This small molecule binds to this protein.
Small molecule (SMILES): O=C(O)c1cccc(COc2ccccc2)c1

Sequence of chain 1.B:
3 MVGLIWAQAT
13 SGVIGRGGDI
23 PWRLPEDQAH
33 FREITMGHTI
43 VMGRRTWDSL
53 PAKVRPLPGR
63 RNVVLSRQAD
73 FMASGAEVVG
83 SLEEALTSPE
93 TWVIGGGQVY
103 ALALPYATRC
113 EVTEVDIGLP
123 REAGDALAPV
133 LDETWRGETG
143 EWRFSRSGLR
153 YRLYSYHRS

Binding-site contacts:
Ligand atom OAI contacts residue ARG34 of chain 1.B at 3.6 Å.
Ligand atom CAC contacts residue LEU59 of chain 1.B at 4.1 Å (hydrophobic).
Ligand atom CAN contacts residue NAP1 of chain 1.F at 4.0 Å.
Ligand atom CAO contacts residue ILE22 of chain 1.B at 4.1 Å (hydrophobic).
Ligand atom OAI contacts residue ARG62 of chain 1.B at 3.0 Å (salt-bridge).
Ligand atom CAL contacts residue LEU52 of chain 1.B at 3.7 Å (hydrophobic).
Ligand atom OAK contacts residue PHE33 of chain 1.B at 4.1 Å.
Ligand atom CAQ contacts residue LEU52 of chain 1.B at 3.5 Å (hydrophobic).
Ligand atom CAP contacts residue LEU52 of chain 1.B at 4.0 Å (hydrophobic).
Ligand atom OAH contacts residue ARG62 of chain 1.B at 2.8 Å (salt-bridge).
Ligand atom CAG contacts residue LEU59 of chain 1.B at 4.4 Å (hydrophobic).
Ligand atom CAA contacts residue ARG34 of chain 1.B at 4.0 Å.
Ligand atom CAC contacts residue PHE33 of chain 1.B at 4.2 Å (hydrophobic).
Ligand atom CAO contacts residue ILE96 of chain 1.B at 4.4 Å (hydrophobic).
Ligand atom CAD contacts residue LEU59 of chain 1.B at 4.4 Å (hydrophobic).
Ligand atom CAN contacts residue ILE96 of chain 1.B at 3.9 Å (hydrophobic).
Ligand atom CAM contacts residue LEU52 of chain 1.B at 4.4 Å (hydrophobic).
Ligand atom CAE contacts residue VAL56 of chain 1.B at 3.8 Å (hydrophobic).
Ligand atom OAK contacts residue LEU52 of chain 1.B at 4.0 Å.
Ligand atom CAA contacts residue ARG62 of chain 1.B at 3.4 Å.
Ligand atom CAL contacts residue PHE33 of chain 1.B at 4.5 Å (hydrophobic).
Ligand atom CAO contacts residue THR48 of chain 1.B at 4.1 Å.
Ligand atom CAG contacts residue VAL56 of chain 1.B at 3.9 Å (hydrophobic).
Ligand atom OAH contacts residue ARG34 of chain 1.B at 3.6 Å.
Ligand atom CAF contacts residue VAL56 of chain 1.B at 3.3 Å (hydrophobic).
Ligand atom CAM contacts residue PHE33 of chain 1.B at 3.5 Å (hydrophobic).
Ligand atom CAN contacts residue PHE33 of chain 1.B at 4.2 Å (hydrophobic).
Ligand atom CAO contacts residue NAP1 of chain 1.F at 3.5 Å.
Ligand atom CAM contacts residue ILE96 of chain 1.B at 4.2 Å (hydrophobic).
Ligand atom CAP contacts residue ILE22 of chain 1.B at 3.8 Å (hydrophobic).
Ligand atom CAN contacts residue THR48 of chain 1.B at 4.3 Å.
Ligand atom OAH contacts residue LEU59 of chain 1.B at 4.4 Å.
Ligand atom OAK contacts residue LEU59 of chain 1.B at 4.0 Å.
Ligand atom CAM contacts residue LEU59 of chain 1.B at 4.5 Å (hydrophobic).
Ligand atom OAH contacts residue PHE33 of chain 1.B at 3.5 Å.
Ligand atom CAB contacts residue LEU59 of chain 1.B at 4.1 Å (hydrophobic).